Binding-site contacts:
Ligand atom C2 contacts residue GLU184 of chain 1.A at 3.8 Å.
Ligand atom O2 contacts residue ASN228 of chain 1.A at 3.1 Å (h-bond).
Ligand atom C6 contacts residue BGC1 of chain 1.C at 4.0 Å.
Ligand atom C2 contacts residue ASN228 of chain 1.A at 4.0 Å.
Ligand atom O4 contacts residue TRP173 of chain 1.A at 3.9 Å.
Ligand atom O5 contacts residue TRP173 of chain 1.A at 4.0 Å.
Ligand atom C5 contacts residue VAL174 of chain 1.A at 4.0 Å (hydrophobic).
Ligand atom C6 contacts residue HIS185 of chain 1.A at 4.2 Å.
Ligand atom O2 contacts residue LEU178 of chain 1.A at 4.0 Å.
Ligand atom O5 contacts residue VAL174 of chain 1.A at 4.2 Å.
Ligand atom O5 contacts residue GLU171 of chain 1.A at 4.1 Å.
Ligand atom C6 contacts residue LEU178 of chain 1.A at 4.0 Å (hydrophobic).
Ligand atom O2 contacts residue PHE252 of chain 1.A at 3.4 Å.
Ligand atom O2 contacts residue GLU184 of chain 1.A at 3.2 Å (salt-bridge).
Ligand atom O3 contacts residue PHE252 of chain 1.A at 3.8 Å.
Ligand atom O6 contacts residue ASN230 of chain 1.A at 4.1 Å.
Ligand atom C3 contacts residue GLU184 of chain 1.A at 4.1 Å.
Ligand atom C1 contacts residue ASN228 of chain 1.A at 4.0 Å.
Ligand atom O6 contacts residue THR303 of chain 1.A at 4.2 Å.
Ligand atom C4 contacts residue TRP330 of chain 1.A at 4.0 Å (hydrophobic).
Ligand atom O1 contacts residue GLU171 of chain 1.A at 2.8 Å (salt-bridge).
Ligand atom O4 contacts residue LEU178 of chain 1.A at 3.8 Å.
Ligand atom C6 contacts residue TYR248 of chain 1.A at 3.3 Å (hydrophobic).
Ligand atom O3 contacts residue GLU184 of chain 1.A at 2.8 Å (salt-bridge).
Ligand atom C3 contacts residue PHE252 of chain 1.A at 4.1 Å (hydrophobic).
Ligand atom O6 contacts residue PHE252 of chain 1.A at 3.8 Å.
Ligand atom C2 contacts residue TYR300 of chain 1.A at 4.2 Å (hydrophobic).
Ligand atom O6 contacts residue TRP330 of chain 1.A at 4.0 Å.
Ligand atom O1 contacts residue ASN228 of chain 1.A at 3.7 Å.
Ligand atom C2 contacts residue LEU178 of chain 1.A at 4.1 Å (hydrophobic).
Ligand atom C1 contacts residue VAL174 of chain 1.A at 4.1 Å (hydrophobic).
Ligand atom O1 contacts residue TYR300 of chain 1.A at 3.4 Å.
Ligand atom C1 contacts residue GLU171 of chain 1.A at 3.8 Å.
Ligand atom O5 contacts residue BGC1 of chain 1.C at 3.7 Å.
Ligand atom O6 contacts residue TYR248 of chain 1.A at 3.6 Å (h-bond).
Ligand atom O6 contacts residue GLU411 of chain 1.A at 4.0 Å.
Ligand atom O3 contacts residue ASN230 of chain 1.A at 3.6 Å.
Ligand atom O6 contacts residue BGC1 of chain 1.C at 3.3 Å (h-bond).
Ligand atom O1 contacts residue BGC1 of chain 1.C at 3.3 Å (h-bond).
Ligand atom O2 contacts residue ASN230 of chain 1.A at 3.6 Å.

Sequence of chain 1.A:
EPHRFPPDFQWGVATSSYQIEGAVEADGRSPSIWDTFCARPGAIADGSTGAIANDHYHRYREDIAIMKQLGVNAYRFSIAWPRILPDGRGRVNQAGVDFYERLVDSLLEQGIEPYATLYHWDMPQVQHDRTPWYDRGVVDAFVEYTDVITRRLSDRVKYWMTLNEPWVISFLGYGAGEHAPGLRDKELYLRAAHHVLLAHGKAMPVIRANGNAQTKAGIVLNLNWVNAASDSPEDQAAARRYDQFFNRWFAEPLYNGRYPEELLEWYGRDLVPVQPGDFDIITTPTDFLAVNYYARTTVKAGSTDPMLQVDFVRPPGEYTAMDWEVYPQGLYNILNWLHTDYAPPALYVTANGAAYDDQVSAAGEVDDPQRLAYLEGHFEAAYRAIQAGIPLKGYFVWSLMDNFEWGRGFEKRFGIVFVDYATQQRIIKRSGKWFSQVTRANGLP

This protein binds this small molecule.
Small molecule (SMILES): OC[C@H]1O[C@@H](O[C@H]2[C@H](O)[C@@H](O)[C@H](O)O[C@@H]2CO)[C@H](O)[C@@H](O)[C@@H]1O